Binding-site contacts:
Ligand atom C5 contacts residue TYR196 of chain 1.B at 3.6 Å (hydrophobic).
Ligand atom O3 contacts residue TYR196 of chain 1.B at 2.7 Å (h-bond).
Ligand atom O2 contacts residue PHE294 of chain 1.B at 3.5 Å.
Ligand atom C4 contacts residue TYR196 of chain 1.B at 4.0 Å (hydrophobic).
Ligand atom O4 contacts residue LEU225 of chain 1.B at 3.4 Å.
Ligand atom O5 contacts residue NI1 of chain 1.M at 2.3 Å (h-bond).
Ligand atom C4 contacts residue LEU233 of chain 1.B at 4.1 Å (hydrophobic).
Ligand atom C4 contacts residue VAL275 of chain 1.B at 3.6 Å (hydrophobic).
Ligand atom O3 contacts residue ARG288 of chain 1.B at 2.9 Å (salt-bridge).
Ligand atom C1 contacts residue ARG192 of chain 1.B at 3.7 Å.
Ligand atom C1 contacts residue HIS216 of chain 1.B at 3.7 Å.
Ligand atom C5 contacts residue ARG288 of chain 1.B at 3.4 Å.
Ligand atom C1 contacts residue PHE294 of chain 1.B at 3.9 Å (hydrophobic).
Ligand atom C5 contacts residue SER290 of chain 1.B at 3.5 Å.
Ligand atom O1 contacts residue PHE294 of chain 1.B at 3.6 Å.
Ligand atom O4 contacts residue VAL275 of chain 1.B at 3.8 Å.
Ligand atom O4 contacts residue LEU233 of chain 1.B at 3.9 Å.
Ligand atom C3 contacts residue TYR196 of chain 1.B at 3.7 Å (hydrophobic).
Ligand atom C2 contacts residue NI1 of chain 1.M at 3.0 Å.
Ligand atom O4 contacts residue ARG288 of chain 1.B at 2.7 Å (salt-bridge).
Ligand atom C4 contacts residue LEU225 of chain 1.B at 3.9 Å (hydrophobic).
Ligand atom O2 contacts residue HIS216 of chain 1.B at 3.0 Å (h-bond).
Ligand atom O5 contacts residue HIS273 of chain 1.B at 3.3 Å (h-bond).
Ligand atom O1 contacts residue LEU194 of chain 1.B at 3.7 Å.
Ligand atom O1 contacts residue ARG192 of chain 1.B at 2.8 Å (salt-bridge).
Ligand atom C5 contacts residue LEU225 of chain 1.B at 3.8 Å (hydrophobic).
Ligand atom O5 contacts residue HIS216 of chain 1.B at 3.2 Å (h-bond).
Ligand atom O2 contacts residue ASP218 of chain 1.B at 3.2 Å (salt-bridge).
Ligand atom O2 contacts residue ARG192 of chain 1.B at 4.0 Å.
Ligand atom O4 contacts residue SER290 of chain 1.B at 3.9 Å.
Ligand atom O3 contacts residue LEU194 of chain 1.B at 3.8 Å.
Ligand atom O1 contacts residue NI1 of chain 1.M at 4.1 Å.
Ligand atom O3 contacts residue SER290 of chain 1.B at 2.6 Å (h-bond).
Ligand atom C2 contacts residue HIS216 of chain 1.B at 3.8 Å.
Ligand atom O2 contacts residue TDR1 of chain 1.O at 3.7 Å.
Ligand atom C5 contacts residue VAL275 of chain 1.B at 3.5 Å (hydrophobic).
Ligand atom C3 contacts residue LEU194 of chain 1.B at 3.7 Å (hydrophobic).
Ligand atom O2 contacts residue NI1 of chain 1.M at 2.1 Å (h-bond).
Ligand atom O3 contacts residue VAL275 of chain 1.B at 3.8 Å.
Ligand atom C1 contacts residue NI1 of chain 1.M at 2.9 Å.

Sequence of chain 1.B:
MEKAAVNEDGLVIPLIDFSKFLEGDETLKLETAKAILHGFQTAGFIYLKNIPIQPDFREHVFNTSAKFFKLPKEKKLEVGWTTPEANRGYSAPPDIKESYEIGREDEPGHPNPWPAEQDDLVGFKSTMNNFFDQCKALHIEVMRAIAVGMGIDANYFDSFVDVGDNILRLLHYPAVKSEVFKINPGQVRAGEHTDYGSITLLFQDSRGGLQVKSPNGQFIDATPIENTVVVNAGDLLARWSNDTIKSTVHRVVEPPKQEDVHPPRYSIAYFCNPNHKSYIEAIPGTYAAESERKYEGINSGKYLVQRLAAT

The protein below binds the small molecule below.
Small molecule (SMILES): O=C(O)CCC(=O)C(=O)O